This small molecule binds to this protein.
Small molecule (SMILES): CC(=O)N[C@@H]1[C@@H](O)[C@H](O)[C@@H](CO)O[C@H]1O

Sequence of chain 1.A:
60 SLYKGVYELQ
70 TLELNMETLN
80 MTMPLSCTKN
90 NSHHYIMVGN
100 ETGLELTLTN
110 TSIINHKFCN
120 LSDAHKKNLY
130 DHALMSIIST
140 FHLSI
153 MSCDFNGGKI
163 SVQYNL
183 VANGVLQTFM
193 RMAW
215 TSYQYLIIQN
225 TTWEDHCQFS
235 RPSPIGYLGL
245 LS

Binding-site contacts:
Ligand atom N2 contacts residue TYR217 of chain 1.A at 3.7 Å.
Ligand atom C5 contacts residue SER216 of chain 1.A at 3.3 Å.
Ligand atom C7 contacts residue TYR217 of chain 1.A at 4.2 Å (hydrophobic).
Ligand atom C5 contacts residue ASN109 of chain 1.A at 3.6 Å.
Ligand atom O5 contacts residue GLN218 of chain 1.A at 4.4 Å.
Ligand atom O4 contacts residue SER216 of chain 1.A at 3.3 Å.
Ligand atom O6 contacts residue GLN218 of chain 1.A at 4.5 Å.
Ligand atom C3 contacts residue ASN109 of chain 1.A at 3.8 Å.
Ligand atom O5 contacts residue ASN109 of chain 1.A at 2.3 Å (h-bond).
Ligand atom O5 contacts residue SER216 of chain 1.A at 3.6 Å.
Ligand atom N2 contacts residue ASN109 of chain 1.A at 2.9 Å (h-bond).
Ligand atom C2 contacts residue SER216 of chain 1.A at 4.5 Å.
Ligand atom C6 contacts residue SER216 of chain 1.A at 3.8 Å.
Ligand atom C7 contacts residue ASN109 of chain 1.A at 4.0 Å.
Ligand atom O3 contacts residue SER216 of chain 1.A at 4.2 Å.
Ligand atom C8 contacts residue TYR217 of chain 1.A at 3.7 Å (hydrophobic).
Ligand atom C3 contacts residue SER216 of chain 1.A at 3.5 Å.
Ligand atom C1 contacts residue TYR217 of chain 1.A at 4.5 Å (hydrophobic).
Ligand atom C1 contacts residue ASN109 of chain 1.A at 1.4 Å.
Ligand atom C4 contacts residue ASN109 of chain 1.A at 4.2 Å.
Ligand atom C1 contacts residue SER216 of chain 1.A at 3.9 Å.
Ligand atom C4 contacts residue SER216 of chain 1.A at 3.9 Å.
Ligand atom C2 contacts residue ASN109 of chain 1.A at 2.5 Å.